This small molecule binds to this protein.
Small molecule (SMILES): CC(=O)N[C@H]1[C@H](O[C@H]2[C@H](O)[C@@H](NC(C)=O)CO[C@@H]2CO)O[C@H](CO)[C@@H](O)[C@@H]1O

Binding-site contacts:
Ligand atom C8 contacts residue ASN366 of chain 1.A at 3.5 Å.
Ligand atom C3 contacts residue TYR314 of chain 1.A at 4.0 Å (hydrophobic).
Ligand atom C3 contacts residue ASN366 of chain 1.A at 3.8 Å.
Ligand atom N2 contacts residue ASN366 of chain 1.A at 2.8 Å (h-bond).
Ligand atom C2 contacts residue TYR314 of chain 1.A at 4.2 Å (hydrophobic).
Ligand atom N2 contacts residue TYR314 of chain 1.A at 3.5 Å (h-bond).
Ligand atom O4 contacts residue TYR314 of chain 1.A at 4.2 Å.
Ligand atom O5 contacts residue TYR314 of chain 1.A at 4.0 Å.
Ligand atom C2 contacts residue TYR84 of chain 1.A at 4.2 Å (hydrophobic).
Ligand atom O7 contacts residue GLN379 of chain 1.A at 3.7 Å.
Ligand atom C8 contacts residue GLN372 of chain 1.A at 3.7 Å.
Ligand atom C1 contacts residue GLU85 of chain 1.A at 3.8 Å.
Ligand atom C5 contacts residue ASN366 of chain 1.A at 3.8 Å.
Ligand atom C3 contacts residue TYR84 of chain 1.A at 3.8 Å (hydrophobic).
Ligand atom C8 contacts residue TYR314 of chain 1.A at 3.9 Å (hydrophobic).
Ligand atom O7 contacts residue ASN366 of chain 1.A at 3.2 Å (h-bond).
Ligand atom N2 contacts residue GLU85 of chain 1.A at 2.9 Å (salt-bridge).
Ligand atom C1 contacts residue ASN366 of chain 1.A at 1.5 Å.
Ligand atom C8 contacts residue VAL367 of chain 1.A at 4.1 Å (hydrophobic).
Ligand atom C4 contacts residue ASN366 of chain 1.A at 4.2 Å.
Ligand atom C7 contacts residue TYR314 of chain 1.A at 3.9 Å (hydrophobic).
Ligand atom C6 contacts residue TYR314 of chain 1.A at 4.0 Å (hydrophobic).
Ligand atom O6 contacts residue GLU85 of chain 1.A at 2.7 Å (salt-bridge).
Ligand atom C8 contacts residue SER315 of chain 1.A at 3.9 Å.
Ligand atom C5 contacts residue TYR314 of chain 1.A at 3.8 Å (hydrophobic).
Ligand atom C2 contacts residue ASN366 of chain 1.A at 2.4 Å.
Ligand atom C8 contacts residue TYR84 of chain 1.A at 3.4 Å (hydrophobic).
Ligand atom O3 contacts residue TYR84 of chain 1.A at 3.0 Å (h-bond).
Ligand atom C6 contacts residue GLU85 of chain 1.A at 3.2 Å.
Ligand atom C3 contacts residue GLU85 of chain 1.A at 4.1 Å.
Ligand atom C8 contacts residue GLU85 of chain 1.A at 3.6 Å.
Ligand atom C1 contacts residue TYR314 of chain 1.A at 3.6 Å (hydrophobic).
Ligand atom C7 contacts residue ASN366 of chain 1.A at 3.2 Å.
Ligand atom O5 contacts residue ASN366 of chain 1.A at 2.5 Å (h-bond).
Ligand atom C7 contacts residue TYR84 of chain 1.A at 3.3 Å (hydrophobic).
Ligand atom O7 contacts residue TYR84 of chain 1.A at 3.8 Å.
Ligand atom C7 contacts residue GLU85 of chain 1.A at 3.7 Å.
Ligand atom C2 contacts residue GLU85 of chain 1.A at 3.8 Å.
Ligand atom O7 contacts residue TYR314 of chain 1.A at 4.0 Å.
Ligand atom N2 contacts residue TYR84 of chain 1.A at 3.5 Å (h-bond).

Sequence of chain 1.A:
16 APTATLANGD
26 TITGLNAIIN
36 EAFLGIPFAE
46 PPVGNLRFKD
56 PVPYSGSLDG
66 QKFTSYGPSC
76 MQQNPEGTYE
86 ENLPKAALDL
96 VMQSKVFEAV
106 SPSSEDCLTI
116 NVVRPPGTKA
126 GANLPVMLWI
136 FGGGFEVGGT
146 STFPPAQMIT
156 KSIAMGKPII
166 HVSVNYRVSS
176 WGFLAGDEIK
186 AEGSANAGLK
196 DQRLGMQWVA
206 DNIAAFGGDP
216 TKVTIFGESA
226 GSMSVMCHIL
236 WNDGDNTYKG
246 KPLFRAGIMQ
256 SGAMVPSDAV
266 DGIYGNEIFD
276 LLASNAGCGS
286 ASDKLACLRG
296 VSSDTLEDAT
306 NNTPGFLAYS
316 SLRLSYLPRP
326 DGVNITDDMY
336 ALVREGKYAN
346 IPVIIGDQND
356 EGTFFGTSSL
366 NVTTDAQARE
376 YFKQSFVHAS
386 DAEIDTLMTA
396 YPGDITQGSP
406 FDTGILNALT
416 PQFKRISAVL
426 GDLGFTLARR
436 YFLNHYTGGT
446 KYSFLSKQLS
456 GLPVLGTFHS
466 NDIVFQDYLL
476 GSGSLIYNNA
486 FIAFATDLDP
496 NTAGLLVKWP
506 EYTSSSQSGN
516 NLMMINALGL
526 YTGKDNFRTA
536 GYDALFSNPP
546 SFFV